This small molecule binds to this protein.
Small molecule (SMILES): O=CNc1ccc2[nH]c3cc(-c4ccccc4Cl)c4c(c3c2c1)C(=O)NC4=O

Binding-site contacts:
Ligand atom C10 contacts residue GLU56 of chain 1.A at 3.1 Å.
Ligand atom N3 contacts residue CYS89 of chain 1.A at 2.7 Å (h-bond).
Ligand atom N3 contacts residue GLY92 of chain 1.A at 3.4 Å.
Ligand atom O2 contacts residue VAL70 of chain 1.A at 3.4 Å.
Ligand atom C15 contacts residue ILE15 of chain 1.A at 3.6 Å (hydrophobic).
Ligand atom C4 contacts residue ALA36 of chain 1.A at 3.7 Å (hydrophobic).
Ligand atom CL1 contacts residue VAL23 of chain 1.A at 3.8 Å.
Ligand atom O1 contacts residue GLU87 of chain 1.A at 3.2 Å (salt-bridge).
Ligand atom C19 contacts residue GLY92 of chain 1.A at 3.6 Å.
Ligand atom C13 contacts residue PHE143 of chain 1.A at 3.4 Å (hydrophobic).
Ligand atom C11 contacts residue ASP173 of chain 1.A at 3.5 Å.
Ligand atom N3 contacts residue TYR88 of chain 1.A at 3.5 Å.
Ligand atom O1 contacts residue ALA36 of chain 1.A at 3.8 Å.
Ligand atom C14 contacts residue PHE143 of chain 1.A at 3.5 Å (hydrophobic).
Ligand atom C9 contacts residue LYS38 of chain 1.A at 3.6 Å.
Ligand atom O3 contacts residue TYR88 of chain 1.A at 3.7 Å.
Ligand atom CL1 contacts residue ALA36 of chain 1.A at 3.6 Å.
Ligand atom C21 contacts residue ASN90 of chain 1.A at 3.6 Å.
Ligand atom C6 contacts residue GLU87 of chain 1.A at 3.8 Å.
Ligand atom C16 contacts residue ILE15 of chain 1.A at 3.7 Å (hydrophobic).
Ligand atom O2 contacts residue ASN86 of chain 1.A at 3.1 Å (h-bond).
Ligand atom C5 contacts residue GLU87 of chain 1.A at 3.3 Å.
Ligand atom C15 contacts residue PHE143 of chain 1.A at 3.7 Å (hydrophobic).
Ligand atom C1 contacts residue PHE143 of chain 1.A at 3.7 Å (hydrophobic).
Ligand atom C19 contacts residue CYS89 of chain 1.A at 3.6 Å (hydrophobic).
Ligand atom C10 contacts residue LYS38 of chain 1.A at 3.4 Å.
Ligand atom C9 contacts residue ASN86 of chain 1.A at 3.7 Å.
Ligand atom C21 contacts residue CYS89 of chain 1.A at 3.5 Å (hydrophobic).
Ligand atom N1 contacts residue VAL70 of chain 1.A at 3.7 Å.
Ligand atom N1 contacts residue ALA36 of chain 1.A at 3.7 Å.
Ligand atom C21 contacts residue TYR88 of chain 1.A at 3.1 Å (hydrophobic).
Ligand atom C21 contacts residue GLY92 of chain 1.A at 3.5 Å.
Ligand atom O3 contacts residue GLY92 of chain 1.A at 3.8 Å.
Ligand atom C5 contacts residue ALA36 of chain 1.A at 3.5 Å (hydrophobic).
Ligand atom CL1 contacts residue ASN86 of chain 1.A at 3.8 Å.
Ligand atom N1 contacts residue GLU87 of chain 1.A at 2.6 Å (salt-bridge).
Ligand atom O1 contacts residue TYR88 of chain 1.A at 3.6 Å.
Ligand atom O1 contacts residue CYS89 of chain 1.A at 2.9 Å (h-bond).
Ligand atom C17 contacts residue CYS89 of chain 1.A at 3.7 Å (hydrophobic).
Ligand atom C18 contacts residue ILE15 of chain 1.A at 3.4 Å (hydrophobic).

Sequence of chain 1.A:
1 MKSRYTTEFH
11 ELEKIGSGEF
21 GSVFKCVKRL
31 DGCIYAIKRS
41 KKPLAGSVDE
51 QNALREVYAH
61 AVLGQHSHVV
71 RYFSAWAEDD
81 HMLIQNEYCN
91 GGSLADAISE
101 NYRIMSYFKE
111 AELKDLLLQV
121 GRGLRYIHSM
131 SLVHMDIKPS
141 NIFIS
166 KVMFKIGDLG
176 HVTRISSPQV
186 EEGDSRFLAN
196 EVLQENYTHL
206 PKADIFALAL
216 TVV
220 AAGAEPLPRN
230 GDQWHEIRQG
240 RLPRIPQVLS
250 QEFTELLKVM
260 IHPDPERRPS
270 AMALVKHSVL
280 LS